Sequence of chain 1.D:
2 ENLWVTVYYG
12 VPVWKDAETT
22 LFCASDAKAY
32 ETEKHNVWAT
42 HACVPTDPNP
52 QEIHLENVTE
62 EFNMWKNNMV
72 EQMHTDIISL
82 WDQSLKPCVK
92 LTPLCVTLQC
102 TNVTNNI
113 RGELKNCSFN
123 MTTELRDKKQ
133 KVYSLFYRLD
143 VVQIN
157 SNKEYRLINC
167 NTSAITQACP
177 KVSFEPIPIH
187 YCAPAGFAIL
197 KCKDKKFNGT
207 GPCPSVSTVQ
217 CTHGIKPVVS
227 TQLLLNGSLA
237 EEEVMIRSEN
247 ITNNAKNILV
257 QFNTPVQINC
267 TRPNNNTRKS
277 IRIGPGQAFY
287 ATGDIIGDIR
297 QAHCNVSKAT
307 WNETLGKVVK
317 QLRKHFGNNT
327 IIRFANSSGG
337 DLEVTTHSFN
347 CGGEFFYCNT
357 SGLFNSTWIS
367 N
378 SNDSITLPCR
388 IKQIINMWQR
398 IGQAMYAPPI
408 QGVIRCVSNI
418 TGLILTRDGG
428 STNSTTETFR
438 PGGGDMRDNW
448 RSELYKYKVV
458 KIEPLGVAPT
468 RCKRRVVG

Sequence of chain 3.D:
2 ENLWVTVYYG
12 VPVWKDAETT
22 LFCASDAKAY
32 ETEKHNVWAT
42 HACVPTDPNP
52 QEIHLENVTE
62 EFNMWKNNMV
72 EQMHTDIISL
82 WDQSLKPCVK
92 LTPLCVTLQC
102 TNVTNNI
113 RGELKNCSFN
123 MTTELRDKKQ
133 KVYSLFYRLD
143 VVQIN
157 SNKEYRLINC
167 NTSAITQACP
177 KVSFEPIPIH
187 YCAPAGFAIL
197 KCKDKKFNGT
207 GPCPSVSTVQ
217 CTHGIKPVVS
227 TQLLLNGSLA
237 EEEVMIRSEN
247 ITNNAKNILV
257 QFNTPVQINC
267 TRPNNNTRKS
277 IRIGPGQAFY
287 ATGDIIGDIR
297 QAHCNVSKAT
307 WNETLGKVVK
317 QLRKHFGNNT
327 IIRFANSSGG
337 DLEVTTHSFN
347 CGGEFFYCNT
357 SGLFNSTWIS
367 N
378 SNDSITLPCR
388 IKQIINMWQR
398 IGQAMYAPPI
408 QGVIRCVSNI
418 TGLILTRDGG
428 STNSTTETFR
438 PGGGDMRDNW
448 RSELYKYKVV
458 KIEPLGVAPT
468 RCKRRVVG

A protein and the small-molecule ligand that binds it are described below.
Small molecule (SMILES): CC(=O)N[C@H]1[C@H](O[C@H]2[C@H](O)[C@@H](NC(C)=O)CO[C@@H]2CO)O[C@H](CO)[C@@H](O[C@@H]2O[C@H](CO)[C@@H](O)[C@H](O[C@H]3O[C@H](CO)[C@@H](O)[C@H](O)[C@@H]3O)[C@@H]2O)[C@@H]1O

Binding-site contacts:
Ligand atom C8 contacts residue ASN167 of chain 1.D at 2.8 Å.
Ligand atom O5 contacts residue ASN167 of chain 1.D at 2.2 Å (h-bond).
Ligand atom O5 contacts residue ARG162 of chain 1.D at 4.2 Å.
Ligand atom C3 contacts residue ASN167 of chain 1.D at 3.8 Å.
Ligand atom C7 contacts residue ASN167 of chain 1.D at 3.6 Å.
Ligand atom O7 contacts residue ARG278 of chain 3.D at 3.3 Å (salt-bridge).
Ligand atom C5 contacts residue ASN167 of chain 1.D at 3.5 Å.
Ligand atom C8 contacts residue ARG278 of chain 3.D at 2.9 Å.
Ligand atom N2 contacts residue THR168 of chain 1.D at 4.5 Å.
Ligand atom C1 contacts residue ASN167 of chain 1.D at 1.5 Å.
Ligand atom C2 contacts residue ASN167 of chain 1.D at 2.6 Å.
Ligand atom C7 contacts residue ARG278 of chain 3.D at 3.6 Å.
Ligand atom C4 contacts residue ASN167 of chain 1.D at 4.1 Å.
Ligand atom N2 contacts residue ASN167 of chain 1.D at 3.0 Å (h-bond).